Sequence of chain 2.C:
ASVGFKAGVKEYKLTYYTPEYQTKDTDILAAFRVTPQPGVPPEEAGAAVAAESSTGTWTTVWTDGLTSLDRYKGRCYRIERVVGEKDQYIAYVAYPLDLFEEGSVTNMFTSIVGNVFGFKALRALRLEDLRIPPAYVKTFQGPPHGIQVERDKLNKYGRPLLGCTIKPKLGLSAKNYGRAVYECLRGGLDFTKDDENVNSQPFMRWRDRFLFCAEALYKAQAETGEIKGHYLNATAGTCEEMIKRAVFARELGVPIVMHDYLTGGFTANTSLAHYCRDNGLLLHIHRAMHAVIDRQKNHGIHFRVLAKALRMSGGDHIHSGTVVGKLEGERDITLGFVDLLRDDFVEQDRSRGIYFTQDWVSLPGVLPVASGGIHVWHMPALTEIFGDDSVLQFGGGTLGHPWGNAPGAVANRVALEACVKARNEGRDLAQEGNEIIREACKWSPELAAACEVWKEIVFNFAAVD

Sequence of chain 2.E:
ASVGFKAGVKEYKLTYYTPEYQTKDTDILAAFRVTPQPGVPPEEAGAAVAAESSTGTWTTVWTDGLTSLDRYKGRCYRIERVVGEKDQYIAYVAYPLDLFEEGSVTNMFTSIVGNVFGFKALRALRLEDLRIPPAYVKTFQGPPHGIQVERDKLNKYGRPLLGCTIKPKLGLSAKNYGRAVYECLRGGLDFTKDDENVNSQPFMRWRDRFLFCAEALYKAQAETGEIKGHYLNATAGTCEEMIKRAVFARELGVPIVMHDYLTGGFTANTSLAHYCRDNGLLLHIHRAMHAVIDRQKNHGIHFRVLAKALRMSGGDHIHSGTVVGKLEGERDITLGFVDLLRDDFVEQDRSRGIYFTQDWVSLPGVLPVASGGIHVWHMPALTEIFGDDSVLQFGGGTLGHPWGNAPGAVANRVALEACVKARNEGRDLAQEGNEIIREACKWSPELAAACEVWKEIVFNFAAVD

Binding-site contacts:
Ligand atom O2P contacts residue GLY403 of chain 2.E at 3.1 Å (h-bond).
Ligand atom O3P contacts residue GLY381 of chain 2.E at 3.3 Å (h-bond).
Ligand atom O2 contacts residue LYS175 of chain 2.E at 3.4 Å (salt-bridge).
Ligand atom O4 contacts residue ASN123 of chain 2.C at 3.4 Å (h-bond).
Ligand atom O7 contacts residue GLU204 of chain 2.E at 3.2 Å (salt-bridge).
Ligand atom O2 contacts residue FMT1 of chain 2.Q at 3.2 Å (h-bond).
Ligand atom C4 contacts residue FMT1 of chain 2.Q at 3.4 Å.
Ligand atom O7 contacts residue MG1 of chain 2.O at 2.5 Å.
Ligand atom O2 contacts residue MG1 of chain 2.O at 2.1 Å.
Ligand atom O4P contacts residue HIS327 of chain 2.E at 2.9 Å (h-bond).
Ligand atom O3P contacts residue GLY380 of chain 2.E at 3.3 Å.
Ligand atom O6 contacts residue LYS334 of chain 2.E at 3.0 Å (salt-bridge).
Ligand atom O6P contacts residue ARG295 of chain 2.E at 2.4 Å (salt-bridge).
Ligand atom O4 contacts residue FMT1 of chain 2.Q at 2.6 Å (h-bond).
Ligand atom O1P contacts residue LYS175 of chain 2.E at 3.3 Å.
Ligand atom P2 contacts residue ARG295 of chain 2.E at 3.3 Å.
Ligand atom O3P contacts residue THR65 of chain 2.C at 3.2 Å (h-bond).
Ligand atom O1P contacts residue GLY403 of chain 2.E at 3.4 Å.
Ligand atom O7 contacts residue ASN123 of chain 2.C at 3.5 Å (h-bond).
Ligand atom O4 contacts residue HIS294 of chain 2.E at 3.0 Å (h-bond).
Ligand atom C2 contacts residue MG1 of chain 2.O at 3.1 Å.
Ligand atom C contacts residue LYS175 of chain 2.E at 3.0 Å.
Ligand atom C4 contacts residue MG1 of chain 2.O at 3.5 Å.
Ligand atom O5P contacts residue ARG295 of chain 2.E at 2.7 Å (salt-bridge).
Ligand atom O4 contacts residue GLU204 of chain 2.E at 3.3 Å (salt-bridge).
Ligand atom O3 contacts residue GLY380 of chain 2.E at 3.2 Å (h-bond).
Ligand atom O6 contacts residue LYS175 of chain 2.E at 3.1 Å (salt-bridge).
Ligand atom O3P contacts residue LYS334 of chain 2.E at 2.6 Å (salt-bridge).
Ligand atom O2 contacts residue THR173 of chain 2.E at 3.3 Å.
Ligand atom O7 contacts residue LYS175 of chain 2.E at 3.0 Å (salt-bridge).
Ligand atom O2 contacts residue ASP203 of chain 2.E at 3.4 Å (salt-bridge).
Ligand atom O3 contacts residue SER379 of chain 2.E at 2.9 Å.
Ligand atom O7 contacts residue ASP203 of chain 2.E at 2.6 Å (salt-bridge).
Ligand atom O1 contacts residue LYS175 of chain 2.E at 2.6 Å (salt-bridge).
Ligand atom C5 contacts residue ASN123 of chain 2.C at 3.5 Å.
Ligand atom O1P contacts residue GLY404 of chain 2.E at 2.7 Å (h-bond).
Ligand atom C contacts residue MG1 of chain 2.O at 3.0 Å.
Ligand atom O1P contacts residue THR65 of chain 2.C at 2.6 Å (h-bond).
Ligand atom O5P contacts residue LEU335 of chain 2.E at 3.0 Å.
Ligand atom O4 contacts residue MG1 of chain 2.O at 2.1 Å.

The small molecule below binds the protein below.
Small molecule (SMILES): O=C(O)[C@@](O)(COP(=O)(O)O)[C@H](O)[C@H](O)COP(=O)(O)O